Binding-site contacts:
Ligand atom N6 contacts residue PRO189 of chain 1.B at 4.1 Å.
Ligand atom N3 contacts residue TYR394 of chain 1.B at 3.7 Å.
Ligand atom PB contacts residue GLN540 of chain 1.B at 4.4 Å.
Ligand atom PA contacts residue GLN540 of chain 1.B at 4.3 Å.
Ligand atom N1 contacts residue TYR394 of chain 1.B at 3.8 Å.
Ligand atom O1B contacts residue GLN540 of chain 1.B at 3.2 Å (h-bond).
Ligand atom O2B contacts residue GLN540 of chain 1.B at 4.2 Å.
Ligand atom C8 contacts residue ILE539 of chain 1.B at 4.0 Å (hydrophobic).
Ligand atom N7 contacts residue GLN392 of chain 1.B at 3.9 Å.
Ligand atom N6 contacts residue LYS393 of chain 1.B at 3.4 Å (salt-bridge).
Ligand atom O2' contacts residue MET529 of chain 1.B at 4.3 Å.
Ligand atom C2 contacts residue TYR394 of chain 1.B at 3.5 Å (hydrophobic).
Ligand atom O1A contacts residue GLN540 of chain 1.B at 2.8 Å (h-bond).
Ligand atom C2 contacts residue ILE395 of chain 1.B at 3.9 Å (hydrophobic).
Ligand atom N1 contacts residue MET529 of chain 1.B at 4.1 Å.
Ligand atom C6 contacts residue ILE395 of chain 1.B at 4.0 Å (hydrophobic).
Ligand atom C4 contacts residue MET529 of chain 1.B at 4.2 Å (hydrophobic).
Ligand atom C6 contacts residue TYR394 of chain 1.B at 4.3 Å (hydrophobic).
Ligand atom N7 contacts residue ILE539 of chain 1.B at 4.1 Å.
Ligand atom N6 contacts residue TYR394 of chain 1.B at 4.1 Å.
Ligand atom C6 contacts residue GLN392 of chain 1.B at 4.4 Å.
Ligand atom N6 contacts residue GLN392 of chain 1.B at 3.3 Å (h-bond).
Ligand atom N1 contacts residue ILE395 of chain 1.B at 3.1 Å (h-bond).
Ligand atom N6 contacts residue ILE395 of chain 1.B at 4.0 Å.
Ligand atom C4 contacts residue TYR394 of chain 1.B at 4.4 Å (hydrophobic).
Ligand atom C5 contacts residue ILE539 of chain 1.B at 4.3 Å (hydrophobic).
Ligand atom N3 contacts residue MET529 of chain 1.B at 3.6 Å (h-bond).
Ligand atom C2 contacts residue MET529 of chain 1.B at 3.5 Å (hydrophobic).

This small molecule binds to this protein.
Small molecule (SMILES): Nc1ncnc2c1ncn2[C@@H]1O[C@H](CO[P](=O)(O)O[P](=O)(O)NP(=O)(O)O)[C@@H](O)[C@H]1O

Sequence of chain 1.B:
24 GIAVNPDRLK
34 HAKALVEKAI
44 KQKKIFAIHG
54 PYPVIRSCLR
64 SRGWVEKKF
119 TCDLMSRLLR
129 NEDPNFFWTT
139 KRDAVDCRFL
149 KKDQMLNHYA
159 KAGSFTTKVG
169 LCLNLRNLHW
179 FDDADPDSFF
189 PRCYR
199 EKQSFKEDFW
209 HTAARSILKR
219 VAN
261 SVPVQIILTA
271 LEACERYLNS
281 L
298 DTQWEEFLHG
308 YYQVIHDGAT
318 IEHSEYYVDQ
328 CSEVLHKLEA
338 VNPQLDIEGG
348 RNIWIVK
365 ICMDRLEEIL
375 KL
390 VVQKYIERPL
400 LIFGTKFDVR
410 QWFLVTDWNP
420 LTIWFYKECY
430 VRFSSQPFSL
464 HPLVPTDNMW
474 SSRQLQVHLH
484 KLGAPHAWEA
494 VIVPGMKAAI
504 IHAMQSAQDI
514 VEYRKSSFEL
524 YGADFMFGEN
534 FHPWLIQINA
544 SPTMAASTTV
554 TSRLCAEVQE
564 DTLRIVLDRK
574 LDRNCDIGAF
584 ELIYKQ